The small molecule below binds the protein below.
Small molecule (SMILES): O=C(O)Cc1ccc2ccccc2c1

Binding-site contacts:
Ligand atom C08 contacts residue LEU74 of chain 2.B at 4.1 Å (hydrophobic).
Ligand atom C12 contacts residue GLY72 of chain 2.B at 3.6 Å.
Ligand atom C13 contacts residue LEU37 of chain 2.B at 3.8 Å (hydrophobic).
Ligand atom C12 contacts residue LEU73 of chain 2.B at 4.3 Å (hydrophobic).
Ligand atom C07 contacts residue LEU37 of chain 2.B at 3.6 Å (hydrophobic).
Ligand atom O01 contacts residue LEU74 of chain 2.B at 3.7 Å.
Ligand atom C11 contacts residue GLY70 of chain 2.B at 3.4 Å.
Ligand atom C14 contacts residue LEU37 of chain 2.B at 3.9 Å (hydrophobic).
Ligand atom C12 contacts residue GLY70 of chain 2.B at 4.3 Å.
Ligand atom O01 contacts residue PRO8 of chain 2.B at 4.3 Å.
Ligand atom C11 contacts residue GLN71 of chain 2.B at 3.4 Å.
Ligand atom C13 contacts residue GLY72 of chain 2.B at 4.0 Å.
Ligand atom O03 contacts residue LEU74 of chain 2.B at 3.7 Å.
Ligand atom C08 contacts residue LEU37 of chain 2.B at 3.9 Å (hydrophobic).
Ligand atom C07 contacts residue GLY9 of chain 2.B at 4.0 Å.
Ligand atom C06 contacts residue LEU37 of chain 2.B at 3.9 Å (hydrophobic).
Ligand atom C11 contacts residue PHE77 of chain 2.B at 3.8 Å (hydrophobic).
Ligand atom C09 contacts residue ALA35 of chain 2.B at 3.6 Å (hydrophobic).
Ligand atom C05 contacts residue LEU74 of chain 2.B at 4.3 Å (hydrophobic).
Ligand atom C12 contacts residue LEU37 of chain 2.B at 4.4 Å (hydrophobic).
Ligand atom C09 contacts residue LEU37 of chain 2.B at 4.0 Å (hydrophobic).
Ligand atom C07 contacts residue ALA35 of chain 2.B at 3.9 Å (hydrophobic).
Ligand atom C02 contacts residue LEU74 of chain 2.B at 4.0 Å (hydrophobic).
Ligand atom C06 contacts residue PRO8 of chain 2.B at 4.1 Å (hydrophobic).
Ligand atom C06 contacts residue GLY9 of chain 2.B at 4.3 Å.
Ligand atom C10 contacts residue GLN71 of chain 2.B at 3.9 Å.
Ligand atom C07 contacts residue PRO8 of chain 2.B at 3.9 Å (hydrophobic).
Ligand atom C10 contacts residue VAL36 of chain 2.B at 4.4 Å (hydrophobic).
Ligand atom C13 contacts residue LEU74 of chain 2.B at 4.0 Å (hydrophobic).
Ligand atom C12 contacts residue LEU74 of chain 2.B at 3.8 Å (hydrophobic).
Ligand atom C09 contacts residue GLY70 of chain 2.B at 4.1 Å.
Ligand atom C08 contacts residue ALA35 of chain 2.B at 4.3 Å (hydrophobic).
Ligand atom C10 contacts residue ALA35 of chain 2.B at 4.0 Å (hydrophobic).
Ligand atom C14 contacts residue LEU74 of chain 2.B at 3.8 Å (hydrophobic).
Ligand atom C05 contacts residue LEU37 of chain 2.B at 4.1 Å (hydrophobic).
Ligand atom C09 contacts residue VAL36 of chain 2.B at 4.0 Å (hydrophobic).
Ligand atom C14 contacts residue GLY72 of chain 2.B at 3.6 Å.
Ligand atom C10 contacts residue GLY70 of chain 2.B at 3.5 Å.
Ligand atom C12 contacts residue GLN71 of chain 2.B at 3.8 Å.
Ligand atom C10 contacts residue PHE77 of chain 2.B at 3.6 Å (hydrophobic).

Sequence of chain 2.B:
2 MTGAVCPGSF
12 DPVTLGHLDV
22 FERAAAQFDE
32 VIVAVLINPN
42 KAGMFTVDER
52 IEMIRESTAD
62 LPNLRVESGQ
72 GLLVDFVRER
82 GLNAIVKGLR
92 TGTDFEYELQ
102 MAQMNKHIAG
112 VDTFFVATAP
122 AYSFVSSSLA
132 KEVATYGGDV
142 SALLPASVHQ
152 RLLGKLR